The small molecule below binds the protein below.
Small molecule (SMILES): CC(=O)N[C@@H]1[C@@H](O)[C@H](O)[C@@H](CO)O[C@H]1O

Sequence of chain 1.E:
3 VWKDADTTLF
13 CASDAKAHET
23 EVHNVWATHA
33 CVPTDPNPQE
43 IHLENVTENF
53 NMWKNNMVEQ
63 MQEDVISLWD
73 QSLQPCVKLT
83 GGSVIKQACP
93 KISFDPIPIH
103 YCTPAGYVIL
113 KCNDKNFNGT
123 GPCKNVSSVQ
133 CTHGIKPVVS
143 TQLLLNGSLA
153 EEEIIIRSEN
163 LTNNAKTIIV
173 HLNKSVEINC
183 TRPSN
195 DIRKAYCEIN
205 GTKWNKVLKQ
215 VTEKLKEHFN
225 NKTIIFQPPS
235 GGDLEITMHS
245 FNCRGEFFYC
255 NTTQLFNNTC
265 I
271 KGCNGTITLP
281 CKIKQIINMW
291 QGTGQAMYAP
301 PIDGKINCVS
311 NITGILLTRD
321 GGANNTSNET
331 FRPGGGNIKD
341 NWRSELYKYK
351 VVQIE

Binding-site contacts:
Ligand atom O6 contacts residue ASN311 of chain 1.E at 4.4 Å.
Ligand atom C7 contacts residue ASN311 of chain 1.E at 3.8 Å.
Ligand atom C1 contacts residue GLU179 of chain 1.E at 4.3 Å.
Ligand atom C4 contacts residue ASN311 of chain 1.E at 4.3 Å.
Ligand atom C2 contacts residue ASN311 of chain 1.E at 2.5 Å.
Ligand atom O7 contacts residue ASN148 of chain 1.E at 4.3 Å.
Ligand atom C1 contacts residue SER177 of chain 1.E at 3.9 Å.
Ligand atom C6 contacts residue SER177 of chain 1.E at 3.6 Å.
Ligand atom C8 contacts residue SER310 of chain 1.E at 3.9 Å.
Ligand atom C1 contacts residue ASN311 of chain 1.E at 1.4 Å.
Ligand atom C8 contacts residue VAL309 of chain 1.E at 3.1 Å (hydrophobic).
Ligand atom O5 contacts residue ASN311 of chain 1.E at 2.4 Å (h-bond).
Ligand atom C7 contacts residue GLU179 of chain 1.E at 4.3 Å.
Ligand atom O6 contacts residue SER177 of chain 1.E at 2.6 Å (h-bond).
Ligand atom C8 contacts residue GLU179 of chain 1.E at 4.0 Å.
Ligand atom C3 contacts residue ASN311 of chain 1.E at 3.8 Å.
Ligand atom O7 contacts residue ASN311 of chain 1.E at 3.9 Å.
Ligand atom C8 contacts residue ASN311 of chain 1.E at 4.2 Å.
Ligand atom N2 contacts residue GLU179 of chain 1.E at 3.6 Å.
Ligand atom C5 contacts residue ASN311 of chain 1.E at 3.7 Å.
Ligand atom N2 contacts residue ASN311 of chain 1.E at 2.9 Å (h-bond).
Ligand atom O5 contacts residue SER177 of chain 1.E at 3.0 Å (h-bond).
Ligand atom C5 contacts residue SER177 of chain 1.E at 3.7 Å.
Ligand atom C7 contacts residue VAL309 of chain 1.E at 4.5 Å (hydrophobic).